Binding-site contacts:
Ligand atom N7 contacts residue ASN152 of chain 2.B at 3.9 Å.
Ligand atom C4 contacts residue LEU75 of chain 2.A at 3.7 Å (hydrophobic).
Ligand atom C4' contacts residue SER155 of chain 2.B at 3.7 Å.
Ligand atom N7 contacts residue GLY76 of chain 2.A at 3.7 Å.
Ligand atom O3' contacts residue 3PO1 of chain 2.G at 3.0 Å (h-bond).
Ligand atom N3 contacts residue LEU75 of chain 2.A at 3.7 Å.
Ligand atom C8 contacts residue ASN152 of chain 2.B at 3.2 Å.
Ligand atom C5 contacts residue GLY76 of chain 2.A at 3.6 Å.
Ligand atom O3P contacts residue 3PO1 of chain 2.G at 2.4 Å (h-bond).
Ligand atom N1 contacts residue LEU75 of chain 2.A at 3.9 Å.
Ligand atom N1 contacts residue GLY76 of chain 2.A at 3.9 Å.
Ligand atom C6 contacts residue GLY76 of chain 2.A at 3.6 Å.
Ligand atom N7 contacts residue VAL151 of chain 2.B at 3.7 Å.
Ligand atom C2 contacts residue LEU75 of chain 2.A at 3.7 Å (hydrophobic).
Ligand atom O2P contacts residue ARG156 of chain 2.B at 3.2 Å (salt-bridge).
Ligand atom N1 contacts residue MET72 of chain 2.B at 3.9 Å.
Ligand atom C5' contacts residue ASN152 of chain 2.B at 3.7 Å.
Ligand atom C2' contacts residue LEU75 of chain 2.A at 3.8 Å (hydrophobic).
Ligand atom P contacts residue 3PO1 of chain 2.G at 1.8 Å.
Ligand atom N1 contacts residue LYS65 of chain 2.B at 3.0 Å (salt-bridge).
Ligand atom O4' contacts residue SER155 of chain 2.B at 3.5 Å.
Ligand atom C6 contacts residue LYS65 of chain 2.B at 3.9 Å.
Ligand atom C3' contacts residue MG1 of chain 2.E at 3.7 Å.
Ligand atom C5' contacts residue THR38 of chain 2.A at 3.3 Å.
Ligand atom N6 contacts residue MET72 of chain 2.B at 3.9 Å.
Ligand atom O2P contacts residue 3PO1 of chain 2.G at 0.6 Å (h-bond).
Ligand atom C2 contacts residue LYS65 of chain 2.B at 3.8 Å.
Ligand atom O1P contacts residue 3PO1 of chain 2.G at 2.0 Å (h-bond).
Ligand atom C2' contacts residue ASP77 of chain 2.A at 3.6 Å.
Ligand atom O4' contacts residue ASN152 of chain 2.B at 3.9 Å.
Ligand atom P contacts residue MG1 of chain 2.E at 2.9 Å.
Ligand atom N6 contacts residue ILE146 of chain 2.B at 3.1 Å (h-bond).
Ligand atom C3' contacts residue 3PO1 of chain 2.G at 2.8 Å.
Ligand atom O3' contacts residue MG1 of chain 2.E at 3.6 Å.
Ligand atom C2' contacts residue MG1 of chain 2.E at 3.9 Å.
Ligand atom O2P contacts residue MG1 of chain 2.E at 3.3 Å.
Ligand atom N6 contacts residue ASP145 of chain 2.B at 2.9 Å (salt-bridge).
Ligand atom O1P contacts residue MG1 of chain 2.E at 2.0 Å.
Ligand atom C6 contacts residue ASP145 of chain 2.B at 3.9 Å.
Ligand atom C2' contacts residue 3PO1 of chain 2.G at 3.6 Å.

Sequence of chain 2.B:
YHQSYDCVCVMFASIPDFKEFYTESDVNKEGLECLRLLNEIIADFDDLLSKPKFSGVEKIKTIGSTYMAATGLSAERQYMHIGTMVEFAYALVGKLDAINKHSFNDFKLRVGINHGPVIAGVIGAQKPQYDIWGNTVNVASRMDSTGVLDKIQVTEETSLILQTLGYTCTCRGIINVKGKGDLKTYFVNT

A protein and the small-molecule ligand that binds it are described below.
Small molecule (SMILES): C[C@H]1O[C@@H](n2cnc3c(N)ncnc32)C[C@@H]1OP(=O)(O)O

Sequence of chain 2.A:
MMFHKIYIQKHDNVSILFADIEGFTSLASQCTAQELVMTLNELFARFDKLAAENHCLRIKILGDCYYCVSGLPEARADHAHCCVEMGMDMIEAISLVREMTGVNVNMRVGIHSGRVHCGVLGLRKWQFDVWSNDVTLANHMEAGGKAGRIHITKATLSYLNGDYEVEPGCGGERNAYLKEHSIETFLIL